Sequence of chain 2.B:
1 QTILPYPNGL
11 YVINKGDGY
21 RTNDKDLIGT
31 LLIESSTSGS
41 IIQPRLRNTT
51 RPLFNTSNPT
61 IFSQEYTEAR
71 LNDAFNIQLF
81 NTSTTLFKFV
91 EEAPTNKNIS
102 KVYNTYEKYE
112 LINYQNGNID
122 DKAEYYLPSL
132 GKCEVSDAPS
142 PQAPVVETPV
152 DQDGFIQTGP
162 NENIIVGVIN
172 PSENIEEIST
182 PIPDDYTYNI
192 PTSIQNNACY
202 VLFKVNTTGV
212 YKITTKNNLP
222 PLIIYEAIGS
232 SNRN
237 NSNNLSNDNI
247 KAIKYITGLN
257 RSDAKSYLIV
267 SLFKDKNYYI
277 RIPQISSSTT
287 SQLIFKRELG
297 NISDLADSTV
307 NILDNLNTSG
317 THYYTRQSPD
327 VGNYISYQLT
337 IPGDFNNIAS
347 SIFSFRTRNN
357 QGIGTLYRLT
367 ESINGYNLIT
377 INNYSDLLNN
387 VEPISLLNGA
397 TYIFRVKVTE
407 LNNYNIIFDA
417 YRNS

A small-molecule ligand and the protein it binds are described below.
Small molecule (SMILES): CC(=O)N[C@H]1[C@H]([C@H](O)[C@H](O)CO)O[C@](O)(C(=O)O)C[C@@H]1O

Binding-site contacts:
Ligand atom C4 contacts residue ASP259 of chain 2.B at 3.7 Å.
Ligand atom O9 contacts residue HIS318 of chain 2.B at 3.7 Å.
Ligand atom C10 contacts residue ASN311 of chain 2.B at 3.5 Å.
Ligand atom O1A contacts residue ARG257 of chain 2.B at 4.0 Å.
Ligand atom O10 contacts residue TYR320 of chain 2.B at 3.9 Å.
Ligand atom C1 contacts residue ARG257 of chain 2.B at 3.3 Å.
Ligand atom O10 contacts residue ASN311 of chain 2.B at 3.6 Å (h-bond).
Ligand atom C1 contacts residue THR321 of chain 2.B at 3.5 Å.
Ligand atom O2 contacts residue ARG257 of chain 2.B at 3.1 Å (salt-bridge).
Ligand atom O1B contacts residue ARG257 of chain 2.B at 3.1 Å (salt-bridge).
Ligand atom O8 contacts residue TYR319 of chain 2.B at 4.0 Å.
Ligand atom C3 contacts residue ARG257 of chain 2.B at 3.7 Å.
Ligand atom O1A contacts residue THR321 of chain 2.B at 3.5 Å (h-bond).
Ligand atom O6 contacts residue TYR319 of chain 2.B at 3.2 Å (h-bond).
Ligand atom C3 contacts residue ARG322 of chain 2.B at 3.6 Å.
Ligand atom C6 contacts residue TYR319 of chain 2.B at 3.9 Å (hydrophobic).
Ligand atom O1B contacts residue ARG322 of chain 2.B at 3.7 Å.
Ligand atom C7 contacts residue TYR319 of chain 2.B at 3.7 Å (hydrophobic).
Ligand atom O7 contacts residue TYR319 of chain 2.B at 3.5 Å (h-bond).
Ligand atom O4 contacts residue TYR320 of chain 2.B at 3.8 Å.
Ligand atom O1A contacts residue TYR319 of chain 2.B at 4.2 Å.
Ligand atom O4 contacts residue ASP259 of chain 2.B at 4.0 Å.
Ligand atom C3 contacts residue ASP259 of chain 2.B at 3.8 Å.
Ligand atom C2 contacts residue ARG257 of chain 2.B at 3.5 Å.
Ligand atom O7 contacts residue TYR320 of chain 2.B at 3.9 Å.
Ligand atom C2 contacts residue TYR319 of chain 2.B at 4.1 Å (hydrophobic).
Ligand atom C1 contacts residue TYR320 of chain 2.B at 4.0 Å (hydrophobic).
Ligand atom O4 contacts residue ARG322 of chain 2.B at 3.5 Å (salt-bridge).
Ligand atom C11 contacts residue ASN311 of chain 2.B at 2.8 Å.
Ligand atom O9 contacts residue TYR319 of chain 2.B at 3.0 Å (h-bond).
Ligand atom O9 contacts residue THR317 of chain 2.B at 3.8 Å.
Ligand atom O2 contacts residue ASP259 of chain 2.B at 4.0 Å.
Ligand atom C9 contacts residue TYR319 of chain 2.B at 4.2 Å (hydrophobic).
Ligand atom O7 contacts residue ASN311 of chain 2.B at 3.8 Å.
Ligand atom O1B contacts residue TYR320 of chain 2.B at 3.5 Å.
Ligand atom O10 contacts residue ASP310 of chain 2.B at 3.6 Å.
Ligand atom C8 contacts residue TYR319 of chain 2.B at 3.3 Å (hydrophobic).
Ligand atom O1B contacts residue THR321 of chain 2.B at 2.5 Å (h-bond).
Ligand atom C1 contacts residue TYR319 of chain 2.B at 4.0 Å (hydrophobic).
Ligand atom C5 contacts residue TYR320 of chain 2.B at 4.0 Å (hydrophobic).